Sequence of chain 1.A:
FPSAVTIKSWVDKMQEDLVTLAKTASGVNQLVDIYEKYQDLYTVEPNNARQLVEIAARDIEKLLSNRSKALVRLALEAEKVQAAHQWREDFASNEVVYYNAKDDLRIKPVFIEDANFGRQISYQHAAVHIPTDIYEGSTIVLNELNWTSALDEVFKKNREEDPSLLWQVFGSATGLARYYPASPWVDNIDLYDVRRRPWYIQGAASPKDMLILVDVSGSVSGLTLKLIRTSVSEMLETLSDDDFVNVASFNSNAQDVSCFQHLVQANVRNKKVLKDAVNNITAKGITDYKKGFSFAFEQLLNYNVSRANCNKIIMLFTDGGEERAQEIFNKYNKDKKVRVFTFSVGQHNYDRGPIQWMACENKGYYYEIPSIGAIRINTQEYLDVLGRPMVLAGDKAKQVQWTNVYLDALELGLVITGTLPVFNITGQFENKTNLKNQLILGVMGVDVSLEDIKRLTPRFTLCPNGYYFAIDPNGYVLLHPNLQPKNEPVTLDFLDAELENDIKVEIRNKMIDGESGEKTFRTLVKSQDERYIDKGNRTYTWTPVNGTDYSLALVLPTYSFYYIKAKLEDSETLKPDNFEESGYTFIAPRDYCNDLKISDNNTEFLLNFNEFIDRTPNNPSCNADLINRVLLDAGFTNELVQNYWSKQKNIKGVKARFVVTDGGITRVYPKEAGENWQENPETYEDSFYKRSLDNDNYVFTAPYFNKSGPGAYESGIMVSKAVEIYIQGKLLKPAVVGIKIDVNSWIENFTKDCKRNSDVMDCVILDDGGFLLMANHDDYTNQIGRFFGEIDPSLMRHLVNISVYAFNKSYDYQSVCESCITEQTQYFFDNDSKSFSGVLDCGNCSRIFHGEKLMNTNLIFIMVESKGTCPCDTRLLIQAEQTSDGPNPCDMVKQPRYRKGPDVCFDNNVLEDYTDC

Binding-site contacts:
Ligand atom CAH contacts residue TYR217 of chain 1.A at 3.9 Å (hydrophobic).
Ligand atom CAN contacts residue ARG241 of chain 1.A at 3.9 Å.
Ligand atom CAK contacts residue ASP491 of chain 1.A at 3.0 Å.
Ligand atom NAC contacts residue ASP491 of chain 1.A at 3.0 Å (salt-bridge).
Ligand atom CAK contacts residue ASP452 of chain 1.A at 4.0 Å.
Ligand atom OAA contacts residue TYR236 of chain 1.A at 2.4 Å (h-bond).
Ligand atom CAN contacts residue TYR450 of chain 1.A at 4.2 Å (hydrophobic).
Ligand atom CAH contacts residue LEU454 of chain 1.A at 4.2 Å (hydrophobic).
Ligand atom NAC contacts residue ASP452 of chain 1.A at 3.0 Å (salt-bridge).
Ligand atom OAA contacts residue TRP243 of chain 1.A at 3.7 Å.
Ligand atom CAL contacts residue VAL207 of chain 1.A at 3.6 Å (hydrophobic).
Ligand atom OAB contacts residue ARG241 of chain 1.A at 3.8 Å.
Ligand atom CAI contacts residue VAL207 of chain 1.A at 3.5 Å (hydrophobic).
Ligand atom NAC contacts residue TYR450 of chain 1.A at 3.2 Å (h-bond).
Ligand atom CAG contacts residue TRP205 of chain 1.A at 4.1 Å (hydrophobic).
Ligand atom OAB contacts residue ASP452 of chain 1.A at 3.7 Å.
Ligand atom CAN contacts residue ALA453 of chain 1.A at 3.7 Å (hydrophobic).
Ligand atom CAJ contacts residue TYR236 of chain 1.A at 3.7 Å (hydrophobic).
Ligand atom OAB contacts residue TYR450 of chain 1.A at 3.7 Å.
Ligand atom CAM contacts residue VAL207 of chain 1.A at 4.0 Å (hydrophobic).
Ligand atom CAN contacts residue TYR236 of chain 1.A at 3.3 Å (hydrophobic).
Ligand atom CAK contacts residue TRP205 of chain 1.A at 4.1 Å (hydrophobic).
Ligand atom CAO contacts residue TYR236 of chain 1.A at 3.4 Å (hydrophobic).
Ligand atom CAG contacts residue ASP452 of chain 1.A at 4.2 Å.
Ligand atom OAB contacts residue ALA453 of chain 1.A at 3.3 Å.
Ligand atom CAM contacts residue TYR217 of chain 1.A at 3.5 Å (hydrophobic).
Ligand atom CAJ contacts residue TRP243 of chain 1.A at 3.3 Å (hydrophobic).
Ligand atom CAN contacts residue TRP243 of chain 1.A at 3.8 Å (hydrophobic).
Ligand atom CAO contacts residue TRP223 of chain 1.A at 4.0 Å (hydrophobic).
Ligand atom CAM contacts residue ALA215 of chain 1.A at 3.9 Å (hydrophobic).
Ligand atom CAL contacts residue TYR217 of chain 1.A at 4.1 Å (hydrophobic).
Ligand atom CAK contacts residue TYR450 of chain 1.A at 4.0 Å (hydrophobic).
Ligand atom CAI contacts residue TYR236 of chain 1.A at 4.1 Å (hydrophobic).
Ligand atom CAO contacts residue ALA215 of chain 1.A at 3.6 Å (hydrophobic).
Ligand atom OAA contacts residue ALA453 of chain 1.A at 3.5 Å.
Ligand atom CAO contacts residue HIS167 of chain 1.A at 4.2 Å.
Ligand atom CAF contacts residue TRP205 of chain 1.A at 3.6 Å (hydrophobic).
Ligand atom CAJ contacts residue TYR450 of chain 1.A at 4.2 Å (hydrophobic).
Ligand atom CAE contacts residue VAL207 of chain 1.A at 3.6 Å (hydrophobic).
Ligand atom OAA contacts residue ARG241 of chain 1.A at 3.2 Å (salt-bridge).

A protein and the small-molecule ligand that binds it are described below.
Small molecule (SMILES): CCC1=C[C@@H]2[C@H](C1)C[C@]2(CN)CC(=O)O